Sequence of chain 1.A:
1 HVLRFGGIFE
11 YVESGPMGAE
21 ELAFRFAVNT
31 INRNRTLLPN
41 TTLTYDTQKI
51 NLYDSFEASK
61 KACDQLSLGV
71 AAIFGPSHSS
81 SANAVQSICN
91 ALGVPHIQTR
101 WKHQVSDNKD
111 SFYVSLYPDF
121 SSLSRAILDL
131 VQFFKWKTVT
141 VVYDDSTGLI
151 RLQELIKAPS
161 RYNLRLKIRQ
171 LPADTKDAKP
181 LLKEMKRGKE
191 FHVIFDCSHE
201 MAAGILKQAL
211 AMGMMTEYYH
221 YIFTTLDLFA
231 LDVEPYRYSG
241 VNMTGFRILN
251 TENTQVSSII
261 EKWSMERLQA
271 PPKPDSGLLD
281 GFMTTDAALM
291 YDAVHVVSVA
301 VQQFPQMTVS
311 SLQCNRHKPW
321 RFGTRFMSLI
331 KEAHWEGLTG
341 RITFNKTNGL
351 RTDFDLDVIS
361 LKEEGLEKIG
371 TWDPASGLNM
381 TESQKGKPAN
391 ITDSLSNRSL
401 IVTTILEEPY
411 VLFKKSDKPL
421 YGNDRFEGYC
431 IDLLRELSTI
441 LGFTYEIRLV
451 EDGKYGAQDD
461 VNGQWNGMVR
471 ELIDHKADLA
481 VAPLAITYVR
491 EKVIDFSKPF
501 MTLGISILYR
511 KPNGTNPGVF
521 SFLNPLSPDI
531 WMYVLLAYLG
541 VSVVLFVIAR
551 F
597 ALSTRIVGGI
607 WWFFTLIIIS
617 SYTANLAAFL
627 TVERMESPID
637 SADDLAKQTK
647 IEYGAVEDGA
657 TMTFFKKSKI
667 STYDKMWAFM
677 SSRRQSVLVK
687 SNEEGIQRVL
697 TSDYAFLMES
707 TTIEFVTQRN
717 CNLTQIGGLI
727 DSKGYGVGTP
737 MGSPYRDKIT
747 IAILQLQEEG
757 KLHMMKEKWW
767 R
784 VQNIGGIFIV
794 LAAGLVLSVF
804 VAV

The protein below binds the small molecule below.
Small molecule (SMILES): CC(=O)N[C@H]1[C@H](O[C@H]2[C@H](O)[C@@H](NC(C)=O)CO[C@@H]2CO)O[C@H](CO)[C@@H](O)[C@@H]1O

Binding-site contacts:
Ligand atom C2 contacts residue ASN397 of chain 1.A at 2.4 Å.
Ligand atom C5 contacts residue ASN397 of chain 1.A at 3.6 Å.
Ligand atom N2 contacts residue SER396 of chain 1.A at 3.5 Å.
Ligand atom O7 contacts residue ASN397 of chain 1.A at 4.1 Å.
Ligand atom O7 contacts residue SER396 of chain 1.A at 2.9 Å (h-bond).
Ligand atom O7 contacts residue LEU395 of chain 1.A at 4.1 Å.
Ligand atom C7 contacts residue SER396 of chain 1.A at 3.1 Å.
Ligand atom N2 contacts residue ASN397 of chain 1.A at 2.9 Å (h-bond).
Ligand atom C5 contacts residue TYR238 of chain 1.A at 3.4 Å (hydrophobic).
Ligand atom O5 contacts residue ASN397 of chain 1.A at 2.4 Å (h-bond).
Ligand atom C8 contacts residue ARG398 of chain 1.A at 4.3 Å.
Ligand atom C1 contacts residue TYR238 of chain 1.A at 3.8 Å (hydrophobic).
Ligand atom C3 contacts residue TYR238 of chain 1.A at 4.3 Å (hydrophobic).
Ligand atom C4 contacts residue TYR238 of chain 1.A at 4.3 Å (hydrophobic).
Ligand atom O7 contacts residue SER394 of chain 1.A at 4.3 Å.
Ligand atom C7 contacts residue ASN397 of chain 1.A at 3.3 Å.
Ligand atom C6 contacts residue GLU363 of chain 1.A at 3.6 Å.
Ligand atom C1 contacts residue ASN397 of chain 1.A at 1.4 Å.
Ligand atom O7 contacts residue ASP393 of chain 1.A at 3.8 Å.
Ligand atom C7 contacts residue TYR238 of chain 1.A at 4.2 Å (hydrophobic).
Ligand atom O7 contacts residue TYR238 of chain 1.A at 3.5 Å (h-bond).
Ligand atom C8 contacts residue TYR238 of chain 1.A at 3.8 Å (hydrophobic).
Ligand atom C3 contacts residue ASN397 of chain 1.A at 3.7 Å.
Ligand atom O5 contacts residue TYR238 of chain 1.A at 3.6 Å.
Ligand atom C8 contacts residue SER396 of chain 1.A at 3.4 Å.
Ligand atom C4 contacts residue ASN397 of chain 1.A at 4.2 Å.
Ligand atom C8 contacts residue ASN397 of chain 1.A at 3.1 Å.
Ligand atom O6 contacts residue TYR238 of chain 1.A at 3.0 Å.
Ligand atom C6 contacts residue TYR238 of chain 1.A at 3.6 Å (hydrophobic).
Ligand atom O6 contacts residue GLU363 of chain 1.A at 3.4 Å (salt-bridge).